A protein and the small-molecule ligand that binds it are described below.
Small molecule (SMILES): Nc1ncnc2c1ncn2[C@@H]1O[C@H](CO[P](=O)(O)O[P](=O)(O)NP(=O)(O)O)[C@@H](O)[C@H]1O

Binding-site contacts:
Ligand atom O1A contacts residue GLY132 of chain 1.C at 3.3 Å.
Ligand atom O2B contacts residue THR134 of chain 1.C at 2.9 Å (h-bond).
Ligand atom O1A contacts residue THR134 of chain 1.C at 3.6 Å.
Ligand atom O1B contacts residue THR134 of chain 1.C at 2.9 Å (h-bond).
Ligand atom O3A contacts residue GLY132 of chain 1.C at 3.4 Å (h-bond).
Ligand atom C2 contacts residue PRO321 of chain 1.D at 3.6 Å (hydrophobic).
Ligand atom O2A contacts residue ASP316 of chain 1.D at 3.0 Å (salt-bridge).
Ligand atom C6 contacts residue PRO321 of chain 1.D at 3.6 Å (hydrophobic).
Ligand atom N7 contacts residue CYS319 of chain 1.D at 3.5 Å (h-bond).
Ligand atom N7 contacts residue LEU320 of chain 1.D at 3.4 Å.
Ligand atom C5' contacts residue GLN135 of chain 1.C at 3.5 Å.
Ligand atom O5' contacts residue GLY132 of chain 1.C at 3.3 Å.
Ligand atom O3' contacts residue ARG310 of chain 1.C at 3.4 Å (salt-bridge).
Ligand atom PB contacts residue THR134 of chain 1.C at 3.4 Å.
Ligand atom PB contacts residue LYS133 of chain 1.C at 3.5 Å.
Ligand atom C8 contacts residue SER317 of chain 1.D at 3.0 Å.
Ligand atom C4 contacts residue PRO321 of chain 1.D at 3.6 Å (hydrophobic).
Ligand atom O2' contacts residue TYR315 of chain 1.D at 3.1 Å (h-bond).
Ligand atom N1 contacts residue ASN330 of chain 1.C at 3.6 Å.
Ligand atom O3A contacts residue ARG130 of chain 1.C at 3.5 Å (salt-bridge).
Ligand atom N1 contacts residue ALA331 of chain 1.C at 3.5 Å.
Ligand atom C8 contacts residue LEU320 of chain 1.D at 3.3 Å (hydrophobic).
Ligand atom O5' contacts residue ARG130 of chain 1.C at 3.0 Å (salt-bridge).
Ligand atom O1B contacts residue LYS133 of chain 1.C at 3.0 Å (salt-bridge).
Ligand atom N6 contacts residue ARG170 of chain 1.C at 3.2 Å (salt-bridge).
Ligand atom C5' contacts residue ARG130 of chain 1.C at 3.6 Å.
Ligand atom O4' contacts residue ILE329 of chain 1.C at 3.7 Å.
Ligand atom N6 contacts residue CYS319 of chain 1.D at 3.4 Å (h-bond).
Ligand atom C4' contacts residue ARG130 of chain 1.C at 3.6 Å.
Ligand atom O3G contacts residue HIS294 of chain 1.D at 3.5 Å.
Ligand atom C8 contacts residue PRO318 of chain 1.D at 3.4 Å (hydrophobic).
Ligand atom N3 contacts residue ILE329 of chain 1.C at 3.5 Å.
Ligand atom N7 contacts residue PRO318 of chain 1.D at 3.0 Å (h-bond).
Ligand atom O1G contacts residue THR134 of chain 1.C at 2.7 Å (h-bond).
Ligand atom O3' contacts residue ARG130 of chain 1.C at 3.2 Å (salt-bridge).
Ligand atom C5 contacts residue LEU320 of chain 1.D at 3.6 Å (hydrophobic).
Ligand atom O1A contacts residue GLN135 of chain 1.C at 3.1 Å (h-bond).
Ligand atom N3 contacts residue PRO321 of chain 1.D at 3.6 Å.
Ligand atom C5 contacts residue PRO321 of chain 1.D at 3.5 Å (hydrophobic).
Ligand atom N3B contacts residue LYS133 of chain 1.C at 3.1 Å (salt-bridge).

Sequence of chain 1.D:
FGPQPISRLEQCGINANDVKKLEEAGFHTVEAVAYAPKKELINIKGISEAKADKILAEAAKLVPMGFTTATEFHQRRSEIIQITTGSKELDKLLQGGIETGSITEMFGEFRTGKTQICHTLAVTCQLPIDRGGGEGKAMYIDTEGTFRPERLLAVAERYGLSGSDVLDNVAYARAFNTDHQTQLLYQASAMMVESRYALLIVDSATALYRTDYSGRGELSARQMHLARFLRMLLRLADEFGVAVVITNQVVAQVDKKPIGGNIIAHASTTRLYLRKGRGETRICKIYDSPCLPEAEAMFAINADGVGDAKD

Sequence of chain 1.C:
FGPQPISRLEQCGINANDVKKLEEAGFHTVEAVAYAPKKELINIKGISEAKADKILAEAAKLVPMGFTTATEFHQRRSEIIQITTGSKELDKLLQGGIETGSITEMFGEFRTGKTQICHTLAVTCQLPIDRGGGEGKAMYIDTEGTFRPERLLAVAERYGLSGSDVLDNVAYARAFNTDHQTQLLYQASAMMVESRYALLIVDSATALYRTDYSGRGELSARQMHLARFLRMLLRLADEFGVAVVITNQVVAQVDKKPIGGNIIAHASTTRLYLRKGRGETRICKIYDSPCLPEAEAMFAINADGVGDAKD